A small-molecule ligand and the protein it binds are described below.
Small molecule (SMILES): CC(=O)N[C@@H]1[C@@H](O)[C@H](O)[C@@H](CO)O[C@H]1O

Binding-site contacts:
Ligand atom C1 contacts residue ASN221 of chain 1.A at 1.4 Å.
Ligand atom O5 contacts residue ASN221 of chain 1.A at 2.4 Å (h-bond).
Ligand atom O4 contacts residue GLN218 of chain 1.A at 4.2 Å.
Ligand atom C4 contacts residue ASN221 of chain 1.A at 4.2 Å.
Ligand atom C6 contacts residue GLN218 of chain 1.A at 4.2 Å.
Ligand atom C5 contacts residue ASN221 of chain 1.A at 3.7 Å.
Ligand atom N2 contacts residue ASN221 of chain 1.A at 2.9 Å (h-bond).
Ligand atom C2 contacts residue ASN221 of chain 1.A at 2.4 Å.
Ligand atom C4 contacts residue GLN218 of chain 1.A at 4.4 Å.
Ligand atom O7 contacts residue ASN221 of chain 1.A at 4.0 Å.
Ligand atom O6 contacts residue ASN221 of chain 1.A at 4.1 Å.
Ligand atom C7 contacts residue ASN221 of chain 1.A at 4.1 Å.
Ligand atom O7 contacts residue THR217 of chain 1.A at 4.2 Å.
Ligand atom C3 contacts residue ASN221 of chain 1.A at 3.8 Å.

Sequence of chain 1.A:
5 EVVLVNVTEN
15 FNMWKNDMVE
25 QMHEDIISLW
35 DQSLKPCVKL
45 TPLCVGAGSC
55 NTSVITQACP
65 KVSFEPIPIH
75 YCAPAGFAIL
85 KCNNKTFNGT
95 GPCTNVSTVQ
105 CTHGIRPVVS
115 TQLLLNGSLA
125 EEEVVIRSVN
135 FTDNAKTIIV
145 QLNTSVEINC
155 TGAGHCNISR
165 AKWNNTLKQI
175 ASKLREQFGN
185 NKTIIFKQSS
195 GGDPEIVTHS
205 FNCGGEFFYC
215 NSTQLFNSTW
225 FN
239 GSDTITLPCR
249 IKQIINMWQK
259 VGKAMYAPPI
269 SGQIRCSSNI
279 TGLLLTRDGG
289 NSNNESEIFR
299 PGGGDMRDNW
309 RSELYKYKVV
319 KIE